Sequence of chain 56.C:
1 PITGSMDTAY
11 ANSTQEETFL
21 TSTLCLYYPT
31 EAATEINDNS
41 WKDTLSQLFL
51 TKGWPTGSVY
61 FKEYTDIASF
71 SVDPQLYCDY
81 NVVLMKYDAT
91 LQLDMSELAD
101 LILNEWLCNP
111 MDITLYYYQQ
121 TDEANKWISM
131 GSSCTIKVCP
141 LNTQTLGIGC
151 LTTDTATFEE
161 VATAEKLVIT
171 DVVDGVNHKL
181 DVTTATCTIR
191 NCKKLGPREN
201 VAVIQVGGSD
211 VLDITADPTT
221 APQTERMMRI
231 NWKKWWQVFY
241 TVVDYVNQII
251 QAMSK

A protein and the small-molecule ligand that binds it are described below.
Small molecule (SMILES): CC(=O)N[C@H]1[C@H](O[C@H]2[C@H](O)[C@@H](NC(C)=O)CO[C@@H]2CO)O[C@H](CO)[C@@H](O)[C@@H]1O

Binding-site contacts:
Ligand atom C2 contacts residue ASN12 of chain 56.C at 3.2 Å.
Ligand atom C7 contacts residue ASN12 of chain 56.C at 3.9 Å.
Ligand atom C1 contacts residue ASN12 of chain 56.C at 2.2 Å.
Ligand atom O7 contacts residue ASN12 of chain 56.C at 3.7 Å.
Ligand atom N2 contacts residue ASN12 of chain 56.C at 3.8 Å.
Ligand atom C5 contacts residue ASN12 of chain 56.C at 4.1 Å.
Ligand atom O5 contacts residue ASN12 of chain 56.C at 2.7 Å (h-bond).